The small molecule below binds the protein below.
Small molecule (SMILES): CC(=O)N[C@H]1[C@H](O[C@H]2[C@H](O)[C@@H](NC(C)=O)CO[C@@H]2CO)O[C@H](CO)[C@@H](O[C@@H]2O[C@H](CO)[C@@H](O)[C@H](O)[C@@H]2O)[C@@H]1O

Sequence of chain 1.B:
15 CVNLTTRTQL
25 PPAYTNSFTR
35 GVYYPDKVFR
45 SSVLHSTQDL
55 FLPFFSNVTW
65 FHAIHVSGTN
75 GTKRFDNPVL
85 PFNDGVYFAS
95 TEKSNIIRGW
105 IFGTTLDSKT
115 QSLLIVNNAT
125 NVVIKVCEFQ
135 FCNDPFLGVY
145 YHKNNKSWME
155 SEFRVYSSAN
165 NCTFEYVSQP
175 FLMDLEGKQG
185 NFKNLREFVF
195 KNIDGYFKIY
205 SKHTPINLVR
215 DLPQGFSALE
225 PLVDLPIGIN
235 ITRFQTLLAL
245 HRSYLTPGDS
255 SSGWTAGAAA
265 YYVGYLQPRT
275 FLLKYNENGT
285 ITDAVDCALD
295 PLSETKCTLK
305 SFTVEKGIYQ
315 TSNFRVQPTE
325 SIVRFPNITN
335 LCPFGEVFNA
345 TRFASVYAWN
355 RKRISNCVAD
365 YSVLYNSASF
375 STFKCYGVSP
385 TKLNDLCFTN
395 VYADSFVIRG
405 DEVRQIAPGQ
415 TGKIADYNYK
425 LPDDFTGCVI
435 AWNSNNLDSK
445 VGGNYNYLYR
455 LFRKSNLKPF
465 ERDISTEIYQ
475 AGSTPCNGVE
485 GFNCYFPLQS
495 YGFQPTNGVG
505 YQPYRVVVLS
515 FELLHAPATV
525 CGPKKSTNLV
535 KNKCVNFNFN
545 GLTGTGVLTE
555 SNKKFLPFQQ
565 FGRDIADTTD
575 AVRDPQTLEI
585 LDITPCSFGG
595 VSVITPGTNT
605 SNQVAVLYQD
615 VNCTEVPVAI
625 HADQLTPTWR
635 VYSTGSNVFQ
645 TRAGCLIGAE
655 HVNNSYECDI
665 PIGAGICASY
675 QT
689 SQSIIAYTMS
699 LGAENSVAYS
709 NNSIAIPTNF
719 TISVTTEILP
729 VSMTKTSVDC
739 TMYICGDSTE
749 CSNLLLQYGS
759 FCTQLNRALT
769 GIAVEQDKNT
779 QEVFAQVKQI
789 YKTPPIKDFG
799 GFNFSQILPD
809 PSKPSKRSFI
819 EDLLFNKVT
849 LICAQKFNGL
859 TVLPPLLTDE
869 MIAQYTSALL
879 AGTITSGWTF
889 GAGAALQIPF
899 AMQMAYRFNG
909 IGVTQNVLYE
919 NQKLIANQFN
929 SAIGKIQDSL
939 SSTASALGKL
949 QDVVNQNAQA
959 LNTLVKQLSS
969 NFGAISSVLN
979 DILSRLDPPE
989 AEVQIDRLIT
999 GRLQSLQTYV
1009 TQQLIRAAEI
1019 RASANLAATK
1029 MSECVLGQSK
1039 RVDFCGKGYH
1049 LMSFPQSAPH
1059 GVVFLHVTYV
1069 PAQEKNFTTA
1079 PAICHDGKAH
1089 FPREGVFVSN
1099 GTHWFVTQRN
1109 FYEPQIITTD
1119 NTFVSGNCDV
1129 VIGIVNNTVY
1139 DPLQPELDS

Binding-site contacts:
Ligand atom C1 contacts residue ASN1134 of chain 1.B at 1.4 Å.
Ligand atom C8 contacts residue ILE1132 of chain 1.B at 3.5 Å (hydrophobic).
Ligand atom O7 contacts residue ASN1134 of chain 1.B at 4.5 Å.
Ligand atom C7 contacts residue ASN1134 of chain 1.B at 3.9 Å.
Ligand atom N2 contacts residue ASN1134 of chain 1.B at 2.9 Å (h-bond).
Ligand atom C3 contacts residue ASN1134 of chain 1.B at 3.8 Å.
Ligand atom C4 contacts residue ASN1134 of chain 1.B at 4.0 Å.
Ligand atom O5 contacts residue ASN1134 of chain 1.B at 2.4 Å (h-bond).
Ligand atom C2 contacts residue ASN1134 of chain 1.B at 2.5 Å.
Ligand atom O6 contacts residue ASN1134 of chain 1.B at 3.9 Å.
Ligand atom C6 contacts residue ASN1134 of chain 1.B at 4.2 Å.
Ligand atom C5 contacts residue ASN1134 of chain 1.B at 3.6 Å.